This protein binds this small molecule.
Small molecule (SMILES): O=C(O)c1ccnc2c(O)cccc12

Binding-site contacts:
Ligand atom CAD contacts residue TRP230 of chain 1.A at 3.8 Å (hydrophobic).
Ligand atom CAK contacts residue LYS263 of chain 1.A at 4.0 Å.
Ligand atom OAC contacts residue HIS210 of chain 1.A at 2.8 Å (h-bond).
Ligand atom OAA contacts residue LYS228 of chain 1.A at 4.3 Å.
Ligand atom CAM contacts residue PHE207 of chain 1.A at 4.0 Å (hydrophobic).
Ligand atom OAB contacts residue LYS228 of chain 1.A at 2.5 Å (salt-bridge).
Ligand atom NAI contacts residue PHE207 of chain 1.A at 4.2 Å.
Ligand atom CA0 contacts residue PHE207 of chain 1.A at 3.4 Å (hydrophobic).
Ligand atom CAF contacts residue NI1 of chain 1.C at 4.3 Å.
Ligand atom CAD contacts residue ASN220 of chain 1.A at 4.2 Å.
Ligand atom OAC contacts residue NI1 of chain 1.C at 2.1 Å (h-bond).
Ligand atom CAN contacts residue HIS210 of chain 1.A at 3.8 Å.
Ligand atom CAE contacts residue TRP230 of chain 1.A at 3.3 Å (hydrophobic).
Ligand atom CAL contacts residue PHE207 of chain 1.A at 4.3 Å (hydrophobic).
Ligand atom NAI contacts residue HIS298 of chain 1.A at 3.7 Å.
Ligand atom CAD contacts residue PHE207 of chain 1.A at 3.4 Å (hydrophobic).
Ligand atom CAK contacts residue HIS210 of chain 1.A at 3.4 Å.
Ligand atom NAI contacts residue HIS210 of chain 1.A at 3.6 Å.
Ligand atom NAI contacts residue GLU212 of chain 1.A at 4.2 Å.
Ligand atom CAK contacts residue NI1 of chain 1.C at 3.0 Å.
Ligand atom CA0 contacts residue LYS228 of chain 1.A at 3.7 Å.
Ligand atom OAC contacts residue LYS263 of chain 1.A at 3.8 Å.
Ligand atom CAE contacts residue HIS298 of chain 1.A at 3.9 Å.
Ligand atom CAE contacts residue NI1 of chain 1.C at 3.4 Å.
Ligand atom CAG contacts residue TYR199 of chain 1.A at 3.3 Å (hydrophobic).
Ligand atom OAB contacts residue TYR154 of chain 1.A at 3.1 Å (h-bond).
Ligand atom CAF contacts residue LYS263 of chain 1.A at 3.6 Å.
Ligand atom CAE contacts residue PHE207 of chain 1.A at 3.6 Å (hydrophobic).
Ligand atom CAF contacts residue TYR199 of chain 1.A at 3.8 Å (hydrophobic).
Ligand atom CA0 contacts residue TYR154 of chain 1.A at 3.3 Å (hydrophobic).
Ligand atom OAA contacts residue PHE207 of chain 1.A at 3.5 Å.
Ligand atom OAA contacts residue TYR154 of chain 1.A at 2.7 Å (h-bond).
Ligand atom CAF contacts residue HIS210 of chain 1.A at 4.3 Å.
Ligand atom OAB contacts residue PHE207 of chain 1.A at 3.6 Å.
Ligand atom CAH contacts residue PHE207 of chain 1.A at 3.5 Å (hydrophobic).
Ligand atom OAC contacts residue GLU212 of chain 1.A at 3.2 Å (salt-bridge).
Ligand atom NAI contacts residue NI1 of chain 1.C at 2.3 Å (h-bond).
Ligand atom OAA contacts residue TYR199 of chain 1.A at 4.2 Å.
Ligand atom CAN contacts residue NI1 of chain 1.C at 3.0 Å.
Ligand atom CAL contacts residue TYR199 of chain 1.A at 3.6 Å (hydrophobic).

Sequence of chain 1.A:
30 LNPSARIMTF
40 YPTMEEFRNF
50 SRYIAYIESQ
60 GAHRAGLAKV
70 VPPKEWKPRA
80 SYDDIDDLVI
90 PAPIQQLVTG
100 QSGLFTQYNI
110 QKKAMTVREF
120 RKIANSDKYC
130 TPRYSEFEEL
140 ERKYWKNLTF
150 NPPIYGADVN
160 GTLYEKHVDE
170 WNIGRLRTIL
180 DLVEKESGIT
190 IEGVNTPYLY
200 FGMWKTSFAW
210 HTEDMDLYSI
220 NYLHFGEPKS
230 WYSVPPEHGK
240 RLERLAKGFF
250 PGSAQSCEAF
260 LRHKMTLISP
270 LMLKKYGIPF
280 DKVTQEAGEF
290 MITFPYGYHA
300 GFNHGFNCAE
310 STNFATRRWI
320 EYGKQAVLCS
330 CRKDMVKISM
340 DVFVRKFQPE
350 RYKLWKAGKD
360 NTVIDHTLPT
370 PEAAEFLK